Binding-site contacts:
Ligand atom C6 contacts residue ASN33 of chain 1.B at 4.2 Å.
Ligand atom C6 contacts residue VAL35 of chain 1.B at 3.8 Å (hydrophobic).
Ligand atom O3 contacts residue GLN29 of chain 1.B at 3.6 Å.
Ligand atom O1 contacts residue ASN49 of chain 1.B at 4.4 Å.
Ligand atom C7 contacts residue ASN49 of chain 1.B at 3.9 Å.
Ligand atom O5 contacts residue ASN49 of chain 1.B at 4.3 Å.
Ligand atom C4 contacts residue TYR37 of chain 1.B at 3.2 Å (hydrophobic).
Ligand atom C6 contacts residue TYR37 of chain 1.B at 4.4 Å (hydrophobic).
Ligand atom C5 contacts residue ASN33 of chain 1.B at 4.4 Å.
Ligand atom C2 contacts residue GLN29 of chain 1.B at 4.4 Å.
Ligand atom C1 contacts residue ASN33 of chain 1.B at 4.3 Å.
Ligand atom O2 contacts residue GLN29 of chain 1.B at 3.3 Å (h-bond).
Ligand atom O2 contacts residue ASN33 of chain 1.B at 4.1 Å.
Ligand atom C4 contacts residue GLN29 of chain 1.B at 4.5 Å.
Ligand atom O3 contacts residue TYR37 of chain 1.B at 3.7 Å.
Ligand atom O5 contacts residue ASN33 of chain 1.B at 3.4 Å (h-bond).
Ligand atom C6 contacts residue ALA42 of chain 1.B at 3.8 Å (hydrophobic).
Ligand atom O4 contacts residue ALA42 of chain 1.B at 4.1 Å.
Ligand atom O4 contacts residue TYR37 of chain 1.B at 2.6 Å (h-bond).
Ligand atom O2 contacts residue ASN49 of chain 1.B at 4.2 Å.
Ligand atom C6 contacts residue SER45 of chain 1.B at 4.2 Å.
Ligand atom O6 contacts residue SER45 of chain 1.B at 3.7 Å.
Ligand atom O2 contacts residue ASP31 of chain 1.B at 2.6 Å (salt-bridge).
Ligand atom O6 contacts residue ALA42 of chain 1.B at 3.9 Å.
Ligand atom C2 contacts residue ASP31 of chain 1.B at 3.6 Å.
Ligand atom C1 contacts residue ASN49 of chain 1.B at 3.8 Å.
Ligand atom C4 contacts residue VAL35 of chain 1.B at 4.5 Å (hydrophobic).
Ligand atom C5 contacts residue TYR37 of chain 1.B at 4.4 Å (hydrophobic).
Ligand atom C3 contacts residue GLN29 of chain 1.B at 4.4 Å.
Ligand atom C3 contacts residue TYR37 of chain 1.B at 4.0 Å (hydrophobic).

A small-molecule ligand and the protein it binds are described below.
Small molecule (SMILES): CO[C@H]1O[C@H](CO)[C@@H](O)[C@H](O)[C@@H]1O

Sequence of chain 1.B:
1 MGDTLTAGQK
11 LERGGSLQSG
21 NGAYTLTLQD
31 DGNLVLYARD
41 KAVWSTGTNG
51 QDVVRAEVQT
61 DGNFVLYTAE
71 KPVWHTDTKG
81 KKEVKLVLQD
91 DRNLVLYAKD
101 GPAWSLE